Sequence of chain 1.B:
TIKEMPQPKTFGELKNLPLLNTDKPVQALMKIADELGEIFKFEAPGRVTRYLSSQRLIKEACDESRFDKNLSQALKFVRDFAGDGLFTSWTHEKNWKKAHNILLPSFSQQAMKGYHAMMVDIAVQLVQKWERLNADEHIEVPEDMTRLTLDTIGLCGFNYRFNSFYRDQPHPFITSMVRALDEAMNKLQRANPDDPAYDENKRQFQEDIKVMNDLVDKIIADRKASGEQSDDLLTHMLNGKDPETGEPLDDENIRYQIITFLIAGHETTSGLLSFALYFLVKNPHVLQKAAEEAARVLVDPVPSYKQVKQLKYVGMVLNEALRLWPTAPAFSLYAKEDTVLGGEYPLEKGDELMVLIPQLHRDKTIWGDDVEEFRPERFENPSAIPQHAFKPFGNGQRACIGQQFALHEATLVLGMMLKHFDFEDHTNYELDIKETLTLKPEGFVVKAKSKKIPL

This protein binds this small molecule.
Small molecule (SMILES): CCC1=C(C)C2=N3->[Mo]45(=O)<-N6=C(C=c7c(CCC(=O)O)c(C)c(n74)=C2)C(CCC(=O)O)=C(C)C6=Cc2c(CC)c(C)c(n25)C=C13

Binding-site contacts:
Ligand atom O36 contacts residue TRP97 of chain 1.B at 3.6 Å (h-bond).
Ligand atom N24 contacts residue CYS401 of chain 1.B at 3.2 Å (h-bond).
Ligand atom O12 contacts residue LYS70 of chain 1.B at 2.9 Å (salt-bridge).
Ligand atom O contacts residue EWM1 of chain 1.H at 3.4 Å.
Ligand atom N31 contacts residue CYS401 of chain 1.B at 3.3 Å.
Ligand atom C11 contacts residue PHE332 of chain 1.B at 3.6 Å (hydrophobic).
Ligand atom C16 contacts residue THR269 of chain 1.B at 3.1 Å.
Ligand atom C02 contacts residue PHE394 of chain 1.B at 3.5 Å (hydrophobic).
Ligand atom C29 contacts residue PHE88 of chain 1.B at 3.3 Å (hydrophobic).
Ligand atom C40 contacts residue THR269 of chain 1.B at 3.4 Å.
Ligand atom N37 contacts residue CYS401 of chain 1.B at 3.0 Å (h-bond).
Ligand atom C42 contacts residue ALA407 of chain 1.B at 3.5 Å (hydrophobic).
Ligand atom C40 contacts residue PHE394 of chain 1.B at 3.6 Å (hydrophobic).
Ligand atom C07 contacts residue GLY395 of chain 1.B at 3.4 Å.
Ligand atom C20 contacts residue ALA265 of chain 1.B at 3.5 Å (hydrophobic).
Ligand atom O13 contacts residue PHE332 of chain 1.B at 3.2 Å.
Ligand atom C07 contacts residue PHE394 of chain 1.B at 3.5 Å (hydrophobic).
Ligand atom O35 contacts residue TRP97 of chain 1.B at 2.8 Å (h-bond).
Ligand atom C10 contacts residue PHE88 of chain 1.B at 3.5 Å (hydrophobic).
Ligand atom MO contacts residue CYS401 of chain 1.B at 2.8 Å.
Ligand atom C21 contacts residue ALA265 of chain 1.B at 3.4 Å (hydrophobic).
Ligand atom O36 contacts residue ARG399 of chain 1.B at 2.8 Å (salt-bridge).
Ligand atom C11 contacts residue LYS70 of chain 1.B at 3.2 Å.
Ligand atom C01 contacts residue PRO393 of chain 1.B at 3.5 Å (hydrophobic).
Ligand atom C42 contacts residue PHE394 of chain 1.B at 3.5 Å (hydrophobic).
Ligand atom O contacts residue PHE88 of chain 1.B at 3.6 Å.
Ligand atom C04 contacts residue ALA329 of chain 1.B at 3.5 Å (hydrophobic).
Ligand atom C29 contacts residue CYS401 of chain 1.B at 3.5 Å (hydrophobic).
Ligand atom O36 contacts residue LEU87 of chain 1.B at 3.3 Å (h-bond).
Ligand atom C30 contacts residue PHE88 of chain 1.B at 3.5 Å (hydrophobic).
Ligand atom C34 contacts residue LEU87 of chain 1.B at 3.6 Å (hydrophobic).
Ligand atom C04 contacts residue PRO393 of chain 1.B at 3.5 Å (hydrophobic).
Ligand atom C26 contacts residue ILE402 of chain 1.B at 3.5 Å (hydrophobic).
Ligand atom C30 contacts residue CYS401 of chain 1.B at 3.5 Å (hydrophobic).
Ligand atom C15 contacts residue THR269 of chain 1.B at 3.3 Å.
Ligand atom C07 contacts residue PRO393 of chain 1.B at 3.4 Å (hydrophobic).
Ligand atom C28 contacts residue PHE88 of chain 1.B at 3.3 Å (hydrophobic).
Ligand atom N14 contacts residue CYS401 of chain 1.B at 3.2 Å (h-bond).
Ligand atom C34 contacts residue TRP97 of chain 1.B at 3.6 Å (hydrophobic).
Ligand atom C27 contacts residue PHE88 of chain 1.B at 3.5 Å (hydrophobic).